Sequence of chain 3.D:
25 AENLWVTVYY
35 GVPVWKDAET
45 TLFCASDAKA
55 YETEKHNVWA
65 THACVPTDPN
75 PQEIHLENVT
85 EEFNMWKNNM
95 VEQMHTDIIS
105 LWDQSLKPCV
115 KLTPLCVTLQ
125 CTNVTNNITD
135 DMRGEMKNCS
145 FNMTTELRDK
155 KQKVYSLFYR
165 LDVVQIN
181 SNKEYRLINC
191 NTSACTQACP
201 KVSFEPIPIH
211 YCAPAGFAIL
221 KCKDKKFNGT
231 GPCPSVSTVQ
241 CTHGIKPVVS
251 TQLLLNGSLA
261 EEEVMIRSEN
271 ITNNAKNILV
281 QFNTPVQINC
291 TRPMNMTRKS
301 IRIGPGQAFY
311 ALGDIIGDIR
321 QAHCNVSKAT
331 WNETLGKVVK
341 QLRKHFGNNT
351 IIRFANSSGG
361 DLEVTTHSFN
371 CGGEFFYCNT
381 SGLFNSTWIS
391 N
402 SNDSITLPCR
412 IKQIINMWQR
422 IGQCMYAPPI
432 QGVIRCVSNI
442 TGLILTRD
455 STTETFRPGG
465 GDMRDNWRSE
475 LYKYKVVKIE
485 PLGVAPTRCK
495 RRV

This protein binds this small molecule.
Small molecule (SMILES): CC(=O)N[C@H]1[C@H](O[C@H]2[C@H](O)[C@@H](NC(C)=O)CO[C@@H]2CO)O[C@H](CO)[C@@H](O)[C@@H]1O

Binding-site contacts:
Ligand atom O5 contacts residue ASN295 of chain 3.D at 2.4 Å (h-bond).
Ligand atom O7 contacts residue ASN295 of chain 3.D at 3.9 Å.
Ligand atom C4 contacts residue ASN295 of chain 3.D at 4.2 Å.
Ligand atom O6 contacts residue ILE316 of chain 3.D at 3.3 Å.
Ligand atom O5 contacts residue ILE316 of chain 3.D at 3.5 Å.
Ligand atom C1 contacts residue ILE316 of chain 3.D at 4.5 Å (hydrophobic).
Ligand atom C3 contacts residue ASN295 of chain 3.D at 3.8 Å.
Ligand atom C6 contacts residue ILE316 of chain 3.D at 3.7 Å (hydrophobic).
Ligand atom C8 contacts residue VAL434 of chain 3.D at 3.6 Å (hydrophobic).
Ligand atom C5 contacts residue ASN295 of chain 3.D at 3.7 Å.
Ligand atom C2 contacts residue ASN295 of chain 3.D at 2.5 Å.
Ligand atom N2 contacts residue ASN295 of chain 3.D at 2.9 Å (h-bond).
Ligand atom C7 contacts residue ASN295 of chain 3.D at 3.6 Å.
Ligand atom C1 contacts residue ASN295 of chain 3.D at 1.4 Å.
Ligand atom C5 contacts residue ILE316 of chain 3.D at 4.1 Å (hydrophobic).